Binding-site contacts:
Ligand atom C1 contacts residue ASN147 of chain 1.C at 1.4 Å.
Ligand atom C7 contacts residue ASN147 of chain 1.C at 3.8 Å.
Ligand atom N2 contacts residue ASN147 of chain 1.C at 2.9 Å (h-bond).
Ligand atom O6 contacts residue ASN147 of chain 1.C at 4.4 Å.
Ligand atom O5 contacts residue ASN147 of chain 1.C at 2.4 Å (h-bond).
Ligand atom O7 contacts residue ASN147 of chain 1.C at 4.3 Å.
Ligand atom C5 contacts residue ASN147 of chain 1.C at 3.7 Å.
Ligand atom C4 contacts residue ASN147 of chain 1.C at 4.3 Å.
Ligand atom C3 contacts residue ASN147 of chain 1.C at 3.8 Å.
Ligand atom C2 contacts residue ASN147 of chain 1.C at 2.5 Å.

Sequence of chain 1.C:
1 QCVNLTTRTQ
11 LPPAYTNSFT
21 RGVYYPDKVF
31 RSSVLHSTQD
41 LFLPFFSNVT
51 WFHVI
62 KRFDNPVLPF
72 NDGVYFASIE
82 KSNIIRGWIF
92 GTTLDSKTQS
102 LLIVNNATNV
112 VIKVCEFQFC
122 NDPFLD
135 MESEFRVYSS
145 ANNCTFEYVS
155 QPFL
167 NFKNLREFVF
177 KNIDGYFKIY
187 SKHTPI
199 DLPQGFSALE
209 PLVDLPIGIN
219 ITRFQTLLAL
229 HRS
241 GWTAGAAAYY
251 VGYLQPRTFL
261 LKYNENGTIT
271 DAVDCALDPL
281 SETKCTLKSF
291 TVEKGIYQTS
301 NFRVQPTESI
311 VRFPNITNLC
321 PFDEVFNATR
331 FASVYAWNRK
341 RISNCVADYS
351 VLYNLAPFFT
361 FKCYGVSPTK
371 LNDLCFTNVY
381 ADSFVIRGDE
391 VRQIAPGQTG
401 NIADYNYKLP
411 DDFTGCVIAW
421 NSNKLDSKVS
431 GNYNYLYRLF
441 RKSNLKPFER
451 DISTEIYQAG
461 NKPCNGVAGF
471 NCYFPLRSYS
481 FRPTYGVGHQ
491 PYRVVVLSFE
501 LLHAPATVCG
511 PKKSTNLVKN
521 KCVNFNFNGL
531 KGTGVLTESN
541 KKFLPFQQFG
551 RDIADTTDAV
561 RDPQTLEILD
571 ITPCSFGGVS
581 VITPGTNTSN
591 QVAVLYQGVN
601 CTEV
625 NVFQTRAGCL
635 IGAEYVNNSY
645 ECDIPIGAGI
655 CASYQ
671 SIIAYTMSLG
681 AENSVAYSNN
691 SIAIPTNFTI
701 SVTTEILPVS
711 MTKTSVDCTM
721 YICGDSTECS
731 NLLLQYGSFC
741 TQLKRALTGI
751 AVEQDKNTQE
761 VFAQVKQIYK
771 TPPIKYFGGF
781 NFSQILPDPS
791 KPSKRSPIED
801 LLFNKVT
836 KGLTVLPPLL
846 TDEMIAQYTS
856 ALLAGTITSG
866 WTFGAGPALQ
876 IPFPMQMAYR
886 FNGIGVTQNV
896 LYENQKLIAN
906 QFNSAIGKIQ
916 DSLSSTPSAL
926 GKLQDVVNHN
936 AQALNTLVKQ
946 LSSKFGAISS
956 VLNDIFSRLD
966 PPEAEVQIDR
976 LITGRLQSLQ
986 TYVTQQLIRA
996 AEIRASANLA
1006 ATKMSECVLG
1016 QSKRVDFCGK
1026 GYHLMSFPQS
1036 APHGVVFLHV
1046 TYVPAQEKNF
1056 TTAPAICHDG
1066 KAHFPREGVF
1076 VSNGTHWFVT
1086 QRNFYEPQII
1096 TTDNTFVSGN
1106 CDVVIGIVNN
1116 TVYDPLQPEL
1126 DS

A protein and the small-molecule ligand that binds it are described below.
Small molecule (SMILES): CC(=O)N[C@@H]1[C@@H](O)[C@H](O)[C@@H](CO)O[C@H]1O